Sequence of chain 1.A:
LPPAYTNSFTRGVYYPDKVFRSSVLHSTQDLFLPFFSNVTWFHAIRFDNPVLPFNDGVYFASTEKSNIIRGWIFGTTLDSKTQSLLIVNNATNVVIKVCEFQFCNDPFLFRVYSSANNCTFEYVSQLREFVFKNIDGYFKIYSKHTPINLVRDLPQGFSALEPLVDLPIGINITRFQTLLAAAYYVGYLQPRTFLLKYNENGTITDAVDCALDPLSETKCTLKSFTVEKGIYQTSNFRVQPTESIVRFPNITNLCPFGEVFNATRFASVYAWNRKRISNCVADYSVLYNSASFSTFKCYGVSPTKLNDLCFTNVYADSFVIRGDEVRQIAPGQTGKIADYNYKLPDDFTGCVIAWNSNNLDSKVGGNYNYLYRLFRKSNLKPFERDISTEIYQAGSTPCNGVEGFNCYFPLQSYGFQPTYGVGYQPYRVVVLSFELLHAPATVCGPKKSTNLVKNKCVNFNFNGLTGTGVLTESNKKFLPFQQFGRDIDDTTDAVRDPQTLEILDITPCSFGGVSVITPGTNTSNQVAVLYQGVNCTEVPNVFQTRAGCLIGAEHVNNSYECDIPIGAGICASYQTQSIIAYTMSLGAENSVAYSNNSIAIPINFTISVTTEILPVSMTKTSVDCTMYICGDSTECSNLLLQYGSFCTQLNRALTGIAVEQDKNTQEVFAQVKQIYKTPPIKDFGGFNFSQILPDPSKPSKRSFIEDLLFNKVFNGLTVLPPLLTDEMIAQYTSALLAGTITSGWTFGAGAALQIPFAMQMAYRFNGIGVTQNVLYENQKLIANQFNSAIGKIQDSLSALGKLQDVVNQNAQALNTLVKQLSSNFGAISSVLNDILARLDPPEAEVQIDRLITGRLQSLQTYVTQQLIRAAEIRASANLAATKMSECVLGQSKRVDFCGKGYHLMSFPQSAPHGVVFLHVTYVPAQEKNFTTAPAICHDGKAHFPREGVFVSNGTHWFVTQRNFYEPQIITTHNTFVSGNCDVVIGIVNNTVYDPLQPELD

Binding-site contacts:
Ligand atom N2 contacts residue ASN262 of chain 1.A at 2.9 Å (h-bond).
Ligand atom C2 contacts residue ASN262 of chain 1.A at 2.5 Å.
Ligand atom O5 contacts residue THR137 of chain 1.A at 3.7 Å.
Ligand atom C5 contacts residue ASN262 of chain 1.A at 3.7 Å.
Ligand atom C3 contacts residue ASN262 of chain 1.A at 3.8 Å.
Ligand atom O5 contacts residue ASN262 of chain 1.A at 2.4 Å (h-bond).
Ligand atom C7 contacts residue ASN262 of chain 1.A at 3.2 Å.
Ligand atom C5 contacts residue THR137 of chain 1.A at 4.3 Å.
Ligand atom C1 contacts residue THR137 of chain 1.A at 4.2 Å.
Ligand atom O6 contacts residue THR137 of chain 1.A at 4.2 Å.
Ligand atom O7 contacts residue ASN262 of chain 1.A at 3.1 Å (h-bond).
Ligand atom C1 contacts residue ASN262 of chain 1.A at 1.4 Å.
Ligand atom C4 contacts residue ASN262 of chain 1.A at 4.2 Å.
Ligand atom C8 contacts residue ASN262 of chain 1.A at 3.7 Å.
Ligand atom C6 contacts residue THR137 of chain 1.A at 3.7 Å.

This small molecule binds to this protein.
Small molecule (SMILES): CC(=O)N[C@@H]1[C@@H](O)[C@H](O)[C@@H](CO)O[C@H]1O